The small molecule below binds the protein below.
Small molecule (SMILES): CC(=O)N[C@H]1[C@H](O[C@H]2[C@H](O)[C@@H](NC(C)=O)CO[C@@H]2CO[C@@H]2O[C@@H](C)[C@@H](O)[C@@H](O)[C@@H]2O)O[C@H](CO)[C@@H](O[C@@H]2O[C@H](CO[C@H]3O[C@H](CO)[C@@H](O)[C@H](O)[C@@H]3O)[C@@H](O)[C@H](O[C@H]3O[C@H](CO)[C@@H](O)[C@H](O)[C@@H]3O)[C@@H]2O)[C@@H]1O

Sequence of chain 1.M:
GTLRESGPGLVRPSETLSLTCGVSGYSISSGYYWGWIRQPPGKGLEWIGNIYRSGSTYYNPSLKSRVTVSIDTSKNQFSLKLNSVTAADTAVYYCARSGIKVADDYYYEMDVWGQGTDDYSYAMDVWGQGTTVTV

Binding-site contacts:
Ligand atom O5 contacts residue TYR109 of chain 1.M at 4.1 Å.
Ligand atom O5 contacts residue TYR109 of chain 1.M at 3.7 Å.
Ligand atom C5 contacts residue TYR109 of chain 1.M at 3.7 Å (hydrophobic).
Ligand atom O4 contacts residue PHE117 of chain 1.A at 3.9 Å.
Ligand atom O7 contacts residue ASN119 of chain 1.A at 3.3 Å (h-bond).
Ligand atom C3 contacts residue PHE117 of chain 1.A at 3.8 Å (hydrophobic).
Ligand atom C3 contacts residue ASN119 of chain 1.A at 3.9 Å.
Ligand atom C8 contacts residue ASN119 of chain 1.A at 3.3 Å.
Ligand atom C1 contacts residue PHE117 of chain 1.A at 4.1 Å (hydrophobic).
Ligand atom O7 contacts residue HIS115 of chain 1.A at 3.7 Å.
Ligand atom O4 contacts residue ASP73 of chain 1.M at 4.0 Å.
Ligand atom C6 contacts residue SER55 of chain 1.M at 3.6 Å.
Ligand atom C8 contacts residue SER55 of chain 1.M at 3.6 Å.
Ligand atom O4 contacts residue SER57 of chain 1.M at 3.2 Å.
Ligand atom N2 contacts residue PHE117 of chain 1.A at 3.8 Å.
Ligand atom O5 contacts residue SER55 of chain 1.M at 3.4 Å (h-bond).
Ligand atom O2 contacts residue ILE72 of chain 1.M at 4.1 Å.
Ligand atom C3 contacts residue SER55 of chain 1.M at 4.0 Å.
Ligand atom N2 contacts residue ASN119 of chain 1.A at 2.5 Å (h-bond).
Ligand atom O2 contacts residue GLY56 of chain 1.M at 4.2 Å.
Ligand atom C6 contacts residue TYR109 of chain 1.M at 3.4 Å (hydrophobic).
Ligand atom N2 contacts residue SER55 of chain 1.M at 3.0 Å (h-bond).
Ligand atom C1 contacts residue ASN119 of chain 1.A at 1.5 Å.
Ligand atom C2 contacts residue ASN119 of chain 1.A at 2.6 Å.
Ligand atom C4 contacts residue THR74 of chain 1.M at 4.0 Å.
Ligand atom O3 contacts residue PHE117 of chain 1.A at 4.0 Å.
Ligand atom O2 contacts residue SER55 of chain 1.M at 3.9 Å.
Ligand atom O4 contacts residue THR74 of chain 1.M at 4.1 Å.
Ligand atom C6 contacts residue TYR109 of chain 1.M at 4.1 Å (hydrophobic).
Ligand atom C2 contacts residue SER57 of chain 1.M at 3.9 Å.
Ligand atom C1 contacts residue SER55 of chain 1.M at 3.1 Å.
Ligand atom O5 contacts residue ASN119 of chain 1.A at 2.4 Å (h-bond).
Ligand atom C2 contacts residue SER55 of chain 1.M at 4.1 Å.
Ligand atom C7 contacts residue ASN119 of chain 1.A at 2.7 Å.
Ligand atom O2 contacts residue SER57 of chain 1.M at 4.1 Å.
Ligand atom C5 contacts residue ASN119 of chain 1.A at 3.7 Å.
Ligand atom C7 contacts residue SER55 of chain 1.M at 3.8 Å.
Ligand atom C2 contacts residue SER55 of chain 1.M at 3.9 Å.
Ligand atom O3 contacts residue ILE72 of chain 1.M at 3.7 Å.
Ligand atom O6 contacts residue SER55 of chain 1.M at 3.9 Å.

Sequence of chain 1.A:
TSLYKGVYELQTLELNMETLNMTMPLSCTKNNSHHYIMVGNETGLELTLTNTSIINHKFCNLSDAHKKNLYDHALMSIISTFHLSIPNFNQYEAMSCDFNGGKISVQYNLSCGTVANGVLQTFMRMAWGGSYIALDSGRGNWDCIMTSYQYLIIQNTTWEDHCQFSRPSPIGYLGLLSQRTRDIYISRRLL